Binding-site contacts:
Ligand atom O6 contacts residue VAL44 of chain 1.A at 3.4 Å.
Ligand atom C6 contacts residue TYR50 of chain 1.E at 3.8 Å (hydrophobic).
Ligand atom C8 contacts residue THR57 of chain 1.E at 4.1 Å.
Ligand atom N2 contacts residue ASN20 of chain 1.A at 3.0 Å (h-bond).
Ligand atom C6 contacts residue TYR50 of chain 1.E at 3.4 Å (hydrophobic).
Ligand atom O5 contacts residue TYR100 of chain 1.D at 4.0 Å.
Ligand atom O7 contacts residue TYR100 of chain 1.D at 4.0 Å.
Ligand atom C7 contacts residue GLY16 of chain 1.A at 3.7 Å.
Ligand atom O4 contacts residue ASP115 of chain 1.D at 2.9 Å (salt-bridge).
Ligand atom C8 contacts residue PHE19 of chain 1.A at 3.8 Å (hydrophobic).
Ligand atom O3 contacts residue ASP115 of chain 1.D at 3.9 Å.
Ligand atom C8 contacts residue ARG55 of chain 1.E at 3.9 Å.
Ligand atom C3 contacts residue THR57 of chain 1.E at 4.0 Å.
Ligand atom C6 contacts residue GLY113 of chain 1.D at 4.0 Å.
Ligand atom C7 contacts residue ASN20 of chain 1.A at 3.7 Å.
Ligand atom C8 contacts residue PHE15 of chain 1.A at 3.4 Å (hydrophobic).
Ligand atom O3 contacts residue THR57 of chain 1.E at 3.8 Å.
Ligand atom C7 contacts residue TYR50 of chain 1.E at 4.2 Å (hydrophobic).
Ligand atom C5 contacts residue ASN20 of chain 1.A at 3.6 Å.
Ligand atom O3 contacts residue TYR32 of chain 1.D at 3.1 Å (h-bond).
Ligand atom O5 contacts residue TYR50 of chain 1.E at 3.7 Å.
Ligand atom C4 contacts residue TYR100 of chain 1.D at 3.7 Å (hydrophobic).
Ligand atom N2 contacts residue THR57 of chain 1.E at 3.7 Å.
Ligand atom O7 contacts residue GLY16 of chain 1.A at 3.3 Å.
Ligand atom C3 contacts residue ASN20 of chain 1.A at 3.8 Å.
Ligand atom O3 contacts residue ARG98 of chain 1.D at 3.3 Å (salt-bridge).
Ligand atom C8 contacts residue TYR50 of chain 1.E at 3.1 Å (hydrophobic).
Ligand atom C2 contacts residue TYR100 of chain 1.D at 4.1 Å (hydrophobic).
Ligand atom C8 contacts residue GLY16 of chain 1.A at 3.8 Å.
Ligand atom O3 contacts residue VAL44 of chain 1.A at 3.3 Å.
Ligand atom C1 contacts residue TYR100 of chain 1.D at 3.7 Å (hydrophobic).
Ligand atom C5 contacts residue TYR100 of chain 1.D at 3.7 Å (hydrophobic).
Ligand atom O7 contacts residue ASN20 of chain 1.A at 4.0 Å.
Ligand atom C2 contacts residue ASN20 of chain 1.A at 2.5 Å.
Ligand atom C6 contacts residue GLY112 of chain 1.D at 3.6 Å.
Ligand atom C1 contacts residue ASN20 of chain 1.A at 1.4 Å.
Ligand atom C6 contacts residue TYR100 of chain 1.D at 3.9 Å (hydrophobic).
Ligand atom C4 contacts residue ASP115 of chain 1.D at 4.2 Å.
Ligand atom O3 contacts residue GLN1 of chain 1.D at 3.5 Å (h-bond).
Ligand atom O5 contacts residue ASN20 of chain 1.A at 2.3 Å (h-bond).

Sequence of chain 1.D:
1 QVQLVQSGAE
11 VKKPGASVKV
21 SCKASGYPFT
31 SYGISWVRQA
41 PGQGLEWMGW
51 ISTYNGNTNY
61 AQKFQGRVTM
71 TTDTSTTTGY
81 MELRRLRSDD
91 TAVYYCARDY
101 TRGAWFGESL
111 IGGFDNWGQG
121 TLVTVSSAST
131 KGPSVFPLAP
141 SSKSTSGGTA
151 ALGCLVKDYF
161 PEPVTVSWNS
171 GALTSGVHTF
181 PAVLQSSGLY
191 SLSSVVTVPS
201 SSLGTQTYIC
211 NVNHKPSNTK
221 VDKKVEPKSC

Sequence of chain 1.A:
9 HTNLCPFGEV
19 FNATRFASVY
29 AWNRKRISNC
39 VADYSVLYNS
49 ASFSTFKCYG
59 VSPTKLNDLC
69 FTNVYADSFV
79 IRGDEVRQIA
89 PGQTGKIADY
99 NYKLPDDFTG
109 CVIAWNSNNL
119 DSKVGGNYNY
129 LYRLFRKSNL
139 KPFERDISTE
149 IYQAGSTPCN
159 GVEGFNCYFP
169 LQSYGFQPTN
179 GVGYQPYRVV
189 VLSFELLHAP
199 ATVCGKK

Sequence of chain 1.E:
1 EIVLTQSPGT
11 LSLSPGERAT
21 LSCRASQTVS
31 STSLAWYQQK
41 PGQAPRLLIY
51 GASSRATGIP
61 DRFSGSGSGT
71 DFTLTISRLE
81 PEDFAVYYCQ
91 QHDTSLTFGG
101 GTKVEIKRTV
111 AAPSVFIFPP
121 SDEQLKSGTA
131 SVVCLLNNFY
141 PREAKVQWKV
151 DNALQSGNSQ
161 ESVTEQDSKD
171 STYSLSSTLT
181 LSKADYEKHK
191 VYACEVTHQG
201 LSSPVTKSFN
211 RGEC

This protein binds this small molecule.
Small molecule (SMILES): CC(=O)N[C@H]1[C@H](O[C@H]2[C@H](O)[C@@H](NC(C)=O)CO[C@@H]2CO[C@@H]2O[C@@H](C)[C@@H](O)[C@@H](O)[C@@H]2O)O[C@H](CO)[C@@H](O[C@@H]2O[C@H](CO[C@H]3O[C@H](CO)[C@@H](O)[C@H](O)[C@@H]3O)[C@@H](O)[C@H](O[C@H]3O[C@H](CO)[C@@H](O)[C@H](O)[C@@H]3O)[C@@H]2O)[C@@H]1O